Sequence of chain 1.A:
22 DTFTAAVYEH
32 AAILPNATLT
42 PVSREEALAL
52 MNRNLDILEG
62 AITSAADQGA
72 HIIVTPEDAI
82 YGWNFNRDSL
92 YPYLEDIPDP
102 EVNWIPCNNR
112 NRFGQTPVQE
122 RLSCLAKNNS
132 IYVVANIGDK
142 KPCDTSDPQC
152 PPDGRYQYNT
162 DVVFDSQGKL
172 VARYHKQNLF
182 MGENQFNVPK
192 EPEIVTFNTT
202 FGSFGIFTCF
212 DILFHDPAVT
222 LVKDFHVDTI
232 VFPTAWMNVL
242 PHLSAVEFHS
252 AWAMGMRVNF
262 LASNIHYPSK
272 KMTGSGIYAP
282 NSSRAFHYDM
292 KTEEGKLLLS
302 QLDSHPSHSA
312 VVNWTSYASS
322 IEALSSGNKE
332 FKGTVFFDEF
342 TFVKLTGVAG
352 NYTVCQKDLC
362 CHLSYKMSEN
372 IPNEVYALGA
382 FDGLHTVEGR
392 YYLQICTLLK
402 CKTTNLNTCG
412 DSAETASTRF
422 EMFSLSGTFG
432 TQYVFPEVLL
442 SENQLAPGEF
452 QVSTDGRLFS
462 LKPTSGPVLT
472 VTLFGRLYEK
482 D

The small molecule below binds the protein below.
Small molecule (SMILES): CC(=O)N[C@H]1[C@H](O[C@H]2[C@H](O)[C@@H](NC(C)=O)CO[C@@H]2CO)O[C@H](CO)[C@@H](O[C@@H]2O[C@H](CO[C@@H]3O[C@H](CO)[C@@H](O)[C@H](O)[C@@H]3O)[C@@H](O)[C@H](O[C@@H]3O[C@H](CO)[C@@H](O)[C@H](O)[C@@H]3O)[C@@H]2O)[C@@H]1O

Binding-site contacts:
Ligand atom C5 contacts residue ASN314 of chain 1.A at 3.6 Å.
Ligand atom C7 contacts residue ASN314 of chain 1.A at 3.6 Å.
Ligand atom O7 contacts residue ASN314 of chain 1.A at 3.8 Å.
Ligand atom C2 contacts residue ASN314 of chain 1.A at 2.5 Å.
Ligand atom N2 contacts residue ASN314 of chain 1.A at 2.9 Å (h-bond).
Ligand atom C1 contacts residue THR316 of chain 1.A at 4.1 Å.
Ligand atom O5 contacts residue THR316 of chain 1.A at 4.1 Å.
Ligand atom C1 contacts residue ASN314 of chain 1.A at 1.4 Å.
Ligand atom C3 contacts residue ASN314 of chain 1.A at 3.7 Å.
Ligand atom C8 contacts residue SER320 of chain 1.A at 3.5 Å.
Ligand atom O5 contacts residue ASN314 of chain 1.A at 2.3 Å (h-bond).
Ligand atom O5 contacts residue SER317 of chain 1.A at 4.3 Å.
Ligand atom C4 contacts residue ASN314 of chain 1.A at 4.2 Å.
Ligand atom C5 contacts residue THR316 of chain 1.A at 3.9 Å.